The protein below binds the small molecule below.
Small molecule (SMILES): CC(=O)N[C@@H]1[C@@H](O)[C@H](O)[C@@H](CO)O[C@H]1O

Sequence of chain 1.C:
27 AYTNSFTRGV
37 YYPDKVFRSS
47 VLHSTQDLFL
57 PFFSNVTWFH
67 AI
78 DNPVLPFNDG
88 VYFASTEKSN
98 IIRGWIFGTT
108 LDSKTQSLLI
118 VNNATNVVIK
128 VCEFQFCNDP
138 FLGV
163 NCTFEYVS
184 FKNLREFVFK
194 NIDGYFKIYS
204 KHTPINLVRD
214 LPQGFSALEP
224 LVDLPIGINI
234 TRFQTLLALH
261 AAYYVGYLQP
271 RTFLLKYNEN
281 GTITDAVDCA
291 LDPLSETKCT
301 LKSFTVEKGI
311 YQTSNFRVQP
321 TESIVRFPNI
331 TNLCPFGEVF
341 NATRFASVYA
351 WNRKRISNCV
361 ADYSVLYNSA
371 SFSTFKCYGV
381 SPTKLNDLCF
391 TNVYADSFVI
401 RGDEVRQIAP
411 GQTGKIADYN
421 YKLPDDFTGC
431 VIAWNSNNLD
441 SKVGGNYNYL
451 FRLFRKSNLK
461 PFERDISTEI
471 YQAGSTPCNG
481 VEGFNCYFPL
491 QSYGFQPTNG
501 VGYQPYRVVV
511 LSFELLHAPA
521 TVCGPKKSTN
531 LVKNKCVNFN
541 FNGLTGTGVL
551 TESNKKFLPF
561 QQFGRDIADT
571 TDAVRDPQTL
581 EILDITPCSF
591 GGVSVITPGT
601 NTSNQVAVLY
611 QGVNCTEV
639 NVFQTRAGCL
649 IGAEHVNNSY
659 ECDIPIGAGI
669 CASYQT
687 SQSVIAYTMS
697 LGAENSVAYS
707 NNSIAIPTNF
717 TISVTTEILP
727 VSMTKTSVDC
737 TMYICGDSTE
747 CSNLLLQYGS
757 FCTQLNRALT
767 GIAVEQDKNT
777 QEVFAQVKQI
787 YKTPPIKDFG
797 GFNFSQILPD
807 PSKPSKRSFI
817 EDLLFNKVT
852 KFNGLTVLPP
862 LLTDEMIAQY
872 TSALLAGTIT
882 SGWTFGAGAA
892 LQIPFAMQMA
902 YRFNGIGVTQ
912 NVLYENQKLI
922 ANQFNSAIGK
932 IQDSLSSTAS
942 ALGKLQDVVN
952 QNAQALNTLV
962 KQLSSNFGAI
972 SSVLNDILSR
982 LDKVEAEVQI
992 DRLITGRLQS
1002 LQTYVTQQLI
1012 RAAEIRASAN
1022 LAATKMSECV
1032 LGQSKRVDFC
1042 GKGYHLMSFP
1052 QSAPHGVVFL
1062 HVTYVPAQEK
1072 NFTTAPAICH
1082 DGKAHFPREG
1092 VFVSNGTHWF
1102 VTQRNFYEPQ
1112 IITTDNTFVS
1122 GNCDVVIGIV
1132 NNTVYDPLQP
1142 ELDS

Sequence of chain 1.B:
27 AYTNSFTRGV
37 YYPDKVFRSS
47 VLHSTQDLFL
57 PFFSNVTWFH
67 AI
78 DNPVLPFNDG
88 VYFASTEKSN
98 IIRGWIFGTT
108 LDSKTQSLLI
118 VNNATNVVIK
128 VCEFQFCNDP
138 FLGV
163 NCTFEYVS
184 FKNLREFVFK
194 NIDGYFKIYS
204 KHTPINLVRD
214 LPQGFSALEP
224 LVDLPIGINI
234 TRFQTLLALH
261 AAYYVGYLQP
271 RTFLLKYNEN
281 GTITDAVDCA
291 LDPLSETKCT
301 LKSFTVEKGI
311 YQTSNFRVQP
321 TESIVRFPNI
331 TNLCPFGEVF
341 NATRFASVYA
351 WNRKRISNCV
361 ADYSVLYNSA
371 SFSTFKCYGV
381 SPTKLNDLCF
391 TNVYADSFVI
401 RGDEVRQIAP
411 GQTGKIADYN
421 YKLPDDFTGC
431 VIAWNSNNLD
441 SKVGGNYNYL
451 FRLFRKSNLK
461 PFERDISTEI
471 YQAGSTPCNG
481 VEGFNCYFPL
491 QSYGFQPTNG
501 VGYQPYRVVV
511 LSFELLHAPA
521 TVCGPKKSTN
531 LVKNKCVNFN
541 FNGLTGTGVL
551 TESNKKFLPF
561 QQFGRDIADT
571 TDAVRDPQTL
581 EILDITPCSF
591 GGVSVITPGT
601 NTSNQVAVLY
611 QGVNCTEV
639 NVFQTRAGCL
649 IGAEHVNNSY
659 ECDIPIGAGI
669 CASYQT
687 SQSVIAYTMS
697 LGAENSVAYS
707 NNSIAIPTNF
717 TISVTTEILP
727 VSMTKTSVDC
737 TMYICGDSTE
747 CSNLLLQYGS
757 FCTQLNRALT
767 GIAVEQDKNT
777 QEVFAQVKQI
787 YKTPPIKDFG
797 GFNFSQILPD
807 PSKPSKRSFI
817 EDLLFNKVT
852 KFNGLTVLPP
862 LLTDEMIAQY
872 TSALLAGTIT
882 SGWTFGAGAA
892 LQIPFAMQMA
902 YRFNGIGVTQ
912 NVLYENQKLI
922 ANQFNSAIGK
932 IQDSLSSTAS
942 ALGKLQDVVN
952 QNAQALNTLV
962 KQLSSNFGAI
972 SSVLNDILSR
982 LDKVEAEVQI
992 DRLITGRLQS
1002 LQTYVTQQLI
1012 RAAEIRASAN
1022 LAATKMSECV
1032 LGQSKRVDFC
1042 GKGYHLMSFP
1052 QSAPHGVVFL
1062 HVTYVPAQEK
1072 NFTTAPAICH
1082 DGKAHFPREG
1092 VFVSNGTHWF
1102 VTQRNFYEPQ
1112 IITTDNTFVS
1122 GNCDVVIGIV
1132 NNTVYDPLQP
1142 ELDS

Binding-site contacts:
Ligand atom C5 contacts residue ASN163 of chain 1.C at 3.6 Å.
Ligand atom C6 contacts residue ILE466 of chain 1.B at 3.9 Å (hydrophobic).
Ligand atom C3 contacts residue ASN163 of chain 1.C at 3.8 Å.
Ligand atom C1 contacts residue GLU130 of chain 1.C at 3.9 Å.
Ligand atom C1 contacts residue ASN163 of chain 1.C at 1.4 Å.
Ligand atom O7 contacts residue GLU130 of chain 1.C at 3.3 Å (salt-bridge).
Ligand atom O6 contacts residue ILE466 of chain 1.B at 4.4 Å.
Ligand atom O7 contacts residue ASN163 of chain 1.C at 3.7 Å.
Ligand atom C4 contacts residue ASN163 of chain 1.C at 4.2 Å.
Ligand atom O7 contacts residue LYS111 of chain 1.C at 4.0 Å.
Ligand atom N2 contacts residue GLU130 of chain 1.C at 4.4 Å.
Ligand atom C6 contacts residue GLU130 of chain 1.C at 3.3 Å.
Ligand atom C7 contacts residue GLU130 of chain 1.C at 4.0 Å.
Ligand atom N2 contacts residue ASN163 of chain 1.C at 3.0 Å (h-bond).
Ligand atom C5 contacts residue GLU130 of chain 1.C at 4.0 Å.
Ligand atom O5 contacts residue GLU130 of chain 1.C at 3.4 Å (salt-bridge).
Ligand atom C2 contacts residue ASN163 of chain 1.C at 2.5 Å.
Ligand atom O5 contacts residue ASN163 of chain 1.C at 2.3 Å (h-bond).
Ligand atom C2 contacts residue GLU130 of chain 1.C at 4.1 Å.
Ligand atom O4 contacts residue ILE466 of chain 1.B at 4.4 Å.
Ligand atom C7 contacts residue ASN163 of chain 1.C at 3.6 Å.
Ligand atom O6 contacts residue GLU130 of chain 1.C at 2.6 Å (salt-bridge).